Sequence of chain 29.E:
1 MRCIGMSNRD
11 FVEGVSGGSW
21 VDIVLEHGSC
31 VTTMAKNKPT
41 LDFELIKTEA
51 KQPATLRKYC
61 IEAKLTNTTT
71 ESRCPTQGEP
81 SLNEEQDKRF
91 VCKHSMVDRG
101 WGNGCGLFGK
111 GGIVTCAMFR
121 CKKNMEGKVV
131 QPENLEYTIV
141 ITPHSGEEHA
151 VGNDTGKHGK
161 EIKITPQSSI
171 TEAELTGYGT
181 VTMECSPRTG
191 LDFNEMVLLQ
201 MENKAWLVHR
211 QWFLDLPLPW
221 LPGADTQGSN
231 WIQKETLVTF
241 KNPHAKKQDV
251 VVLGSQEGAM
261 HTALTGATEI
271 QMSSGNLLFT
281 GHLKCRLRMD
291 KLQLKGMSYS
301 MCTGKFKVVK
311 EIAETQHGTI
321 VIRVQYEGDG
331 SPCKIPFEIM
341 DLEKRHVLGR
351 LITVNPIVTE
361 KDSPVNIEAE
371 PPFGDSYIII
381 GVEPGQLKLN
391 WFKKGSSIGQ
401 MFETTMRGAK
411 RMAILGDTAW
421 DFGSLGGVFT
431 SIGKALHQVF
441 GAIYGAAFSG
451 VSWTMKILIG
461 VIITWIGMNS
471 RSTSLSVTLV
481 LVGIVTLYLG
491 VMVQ

Sequence of chain 37.E:
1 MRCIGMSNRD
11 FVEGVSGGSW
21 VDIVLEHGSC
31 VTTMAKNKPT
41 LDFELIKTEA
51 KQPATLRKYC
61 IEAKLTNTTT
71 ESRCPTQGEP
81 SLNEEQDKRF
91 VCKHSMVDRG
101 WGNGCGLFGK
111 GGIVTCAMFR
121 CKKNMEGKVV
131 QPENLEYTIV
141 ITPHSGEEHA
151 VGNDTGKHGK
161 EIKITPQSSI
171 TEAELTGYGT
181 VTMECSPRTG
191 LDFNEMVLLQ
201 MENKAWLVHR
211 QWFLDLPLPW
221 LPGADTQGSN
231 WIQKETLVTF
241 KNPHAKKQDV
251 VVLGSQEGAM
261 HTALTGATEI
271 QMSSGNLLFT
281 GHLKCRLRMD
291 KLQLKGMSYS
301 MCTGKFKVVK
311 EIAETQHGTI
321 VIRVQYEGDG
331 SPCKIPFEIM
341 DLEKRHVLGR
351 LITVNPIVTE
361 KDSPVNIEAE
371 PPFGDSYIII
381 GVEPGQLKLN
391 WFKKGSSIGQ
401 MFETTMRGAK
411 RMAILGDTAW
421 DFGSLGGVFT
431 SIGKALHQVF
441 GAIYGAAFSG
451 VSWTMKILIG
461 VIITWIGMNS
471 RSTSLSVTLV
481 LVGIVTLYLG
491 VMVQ

Binding-site contacts:
Ligand atom O5 contacts residue HIS158 of chain 29.E at 3.1 Å.
Ligand atom C7 contacts residue ASN153 of chain 29.E at 3.5 Å.
Ligand atom O7 contacts residue ASN153 of chain 29.E at 3.8 Å.
Ligand atom N2 contacts residue ASN153 of chain 29.E at 2.9 Å (h-bond).
Ligand atom C3 contacts residue ASN153 of chain 29.E at 3.8 Å.
Ligand atom C5 contacts residue HIS158 of chain 29.E at 4.3 Å.
Ligand atom C6 contacts residue HIS158 of chain 29.E at 4.4 Å.
Ligand atom N2 contacts residue HIS149 of chain 29.E at 3.4 Å.
Ligand atom C1 contacts residue HIS149 of chain 29.E at 4.2 Å.
Ligand atom C6 contacts residue THR155 of chain 29.E at 4.4 Å.
Ligand atom O3 contacts residue HIS149 of chain 29.E at 4.1 Å.
Ligand atom C2 contacts residue ASN153 of chain 29.E at 2.5 Å.
Ligand atom O5 contacts residue THR155 of chain 29.E at 3.7 Å.
Ligand atom O6 contacts residue HIS158 of chain 29.E at 3.8 Å.
Ligand atom O7 contacts residue THR155 of chain 29.E at 4.1 Å.
Ligand atom C1 contacts residue HIS158 of chain 29.E at 3.8 Å.
Ligand atom C1 contacts residue THR155 of chain 29.E at 3.9 Å.
Ligand atom C2 contacts residue HIS149 of chain 29.E at 3.6 Å.
Ligand atom O5 contacts residue GLY156 of chain 29.E at 4.3 Å.
Ligand atom C5 contacts residue ASN153 of chain 29.E at 3.7 Å.
Ligand atom C5 contacts residue THR155 of chain 29.E at 3.9 Å.
Ligand atom C6 contacts residue LYS157 of chain 29.E at 4.2 Å.
Ligand atom O6 contacts residue LYS157 of chain 29.E at 4.2 Å.
Ligand atom C4 contacts residue ASN153 of chain 29.E at 4.2 Å.
Ligand atom O5 contacts residue ASN153 of chain 29.E at 2.4 Å (h-bond).
Ligand atom C8 contacts residue GLY102 of chain 37.E at 4.2 Å.
Ligand atom C1 contacts residue ASN153 of chain 29.E at 1.4 Å.

A small-molecule ligand and the protein it binds are described below.
Small molecule (SMILES): CC(=O)N[C@@H]1[C@@H](O)[C@H](O)[C@@H](CO)O[C@H]1O